Sequence of chain 1.K:
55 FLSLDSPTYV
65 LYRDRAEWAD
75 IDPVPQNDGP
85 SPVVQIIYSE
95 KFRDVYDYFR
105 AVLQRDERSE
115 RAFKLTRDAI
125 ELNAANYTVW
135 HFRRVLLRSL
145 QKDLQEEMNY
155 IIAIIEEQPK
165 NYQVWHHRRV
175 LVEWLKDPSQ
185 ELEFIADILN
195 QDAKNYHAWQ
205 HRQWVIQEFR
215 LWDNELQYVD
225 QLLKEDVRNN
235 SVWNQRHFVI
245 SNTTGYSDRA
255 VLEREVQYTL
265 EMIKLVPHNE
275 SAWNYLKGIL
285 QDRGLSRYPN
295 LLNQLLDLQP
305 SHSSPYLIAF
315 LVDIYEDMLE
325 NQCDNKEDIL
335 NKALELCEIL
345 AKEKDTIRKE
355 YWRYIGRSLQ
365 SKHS

Sequence of chain 1.L:
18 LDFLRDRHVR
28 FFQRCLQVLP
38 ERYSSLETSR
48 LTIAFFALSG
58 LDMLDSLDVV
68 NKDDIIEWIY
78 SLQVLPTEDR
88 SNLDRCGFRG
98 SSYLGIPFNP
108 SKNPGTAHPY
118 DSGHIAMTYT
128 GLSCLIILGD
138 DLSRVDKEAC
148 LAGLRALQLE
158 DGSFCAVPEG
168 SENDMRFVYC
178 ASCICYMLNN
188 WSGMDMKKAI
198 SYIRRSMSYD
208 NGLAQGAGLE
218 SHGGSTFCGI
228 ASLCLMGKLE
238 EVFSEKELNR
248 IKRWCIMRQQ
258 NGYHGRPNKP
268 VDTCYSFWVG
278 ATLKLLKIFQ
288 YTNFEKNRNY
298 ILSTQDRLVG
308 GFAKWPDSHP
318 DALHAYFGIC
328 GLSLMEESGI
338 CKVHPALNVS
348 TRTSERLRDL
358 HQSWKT

Binding-site contacts:
Ligand atom CD1 contacts residue SER46 of chain 1.L at 4.1 Å.
Ligand atom C contacts residue ARG173 of chain 1.L at 3.7 Å.
Ligand atom CD1 contacts residue MET124 of chain 1.L at 3.3 Å (hydrophobic).
Ligand atom C contacts residue GLN167 of chain 1.K at 4.0 Å.
Ligand atom N contacts residue LYS311 of chain 1.L at 3.6 Å.
Ligand atom N contacts residue TYR166 of chain 1.K at 4.1 Å.
Ligand atom SG contacts residue HIS321 of chain 1.L at 3.5 Å (h-bond).
Ligand atom NH2 contacts residue SER42 of chain 1.L at 4.1 Å.
Ligand atom SG contacts residue CYS271 of chain 1.L at 4.0 Å.
Ligand atom CD2 contacts residue PHE174 of chain 1.L at 3.8 Å (hydrophobic).
Ligand atom CD1 contacts residue THR49 of chain 1.L at 4.2 Å.
Ligand atom O contacts residue GLN167 of chain 1.K at 2.9 Å (h-bond).
Ligand atom CD1 contacts residue TRP275 of chain 1.L at 4.2 Å (hydrophobic).
Ligand atom O contacts residue LEU320 of chain 1.L at 3.6 Å.
Ligand atom CD2 contacts residue MGM1 of chain 1.HA at 4.0 Å.
Ligand atom CA contacts residue TYR166 of chain 1.K at 4.1 Å (hydrophobic).
Ligand atom SG contacts residue ASP269 of chain 1.L at 3.0 Å (salt-bridge).
Ligand atom SG contacts residue ZN1 of chain 1.GA at 2.3 Å.
Ligand atom NH2 contacts residue TYR40 of chain 1.L at 4.1 Å.
Ligand atom O contacts residue TYR166 of chain 1.K at 3.5 Å.
Ligand atom CB contacts residue MGM1 of chain 1.HA at 4.1 Å.
Ligand atom N contacts residue ARG173 of chain 1.L at 4.2 Å.
Ligand atom CD2 contacts residue ALA123 of chain 1.L at 3.8 Å (hydrophobic).
Ligand atom CB contacts residue ZN1 of chain 1.GA at 3.5 Å.
Ligand atom C contacts residue TYR166 of chain 1.K at 3.5 Å (hydrophobic).
Ligand atom CA contacts residue ARG173 of chain 1.L at 3.8 Å.
Ligand atom O contacts residue MGM1 of chain 1.HA at 3.4 Å.
Ligand atom CB contacts residue HIS321 of chain 1.L at 3.7 Å.
Ligand atom O contacts residue ARG173 of chain 1.L at 2.7 Å (salt-bridge).
Ligand atom CD2 contacts residue LEU320 of chain 1.L at 4.1 Å (hydrophobic).
Ligand atom O contacts residue TYR166 of chain 1.K at 3.3 Å.
Ligand atom CD2 contacts residue ARG173 of chain 1.L at 4.0 Å.
Ligand atom NH2 contacts residue LEU43 of chain 1.L at 3.1 Å.
Ligand atom CD2 contacts residue HIS121 of chain 1.L at 3.9 Å.
Ligand atom CD1 contacts residue ALA123 of chain 1.L at 3.8 Å (hydrophobic).
Ligand atom CG contacts residue LEU320 of chain 1.L at 3.5 Å (hydrophobic).
Ligand atom OXT contacts residue TYR166 of chain 1.K at 4.0 Å.
Ligand atom N contacts residue HIS321 of chain 1.L at 3.9 Å.
Ligand atom CD1 contacts residue LEU320 of chain 1.L at 3.3 Å (hydrophobic).
Ligand atom O contacts residue MGM1 of chain 1.HA at 3.8 Å.

A protein and the small-molecule ligand that binds it are described below.
Small molecule (SMILES): CC(C)C[C@H](NC(=O)[C@H](CC(C)C)NC(=O)[C@@H](NC(=O)[C@H](CS)NC(=O)[C@@H](N)CCCN=C(N)N)C(C)C)C(=O)O